Binding-site contacts:
Ligand atom O6 contacts residue MG1 of chain 1.B at 2.2 Å.
Ligand atom C3 contacts residue LEU198 of chain 1.A at 3.9 Å (hydrophobic).
Ligand atom C8 contacts residue MET40 of chain 1.A at 3.8 Å (hydrophobic).
Ligand atom C2 contacts residue TRP38 of chain 1.A at 3.9 Å (hydrophobic).
Ligand atom C8 contacts residue MG1 of chain 1.B at 3.0 Å.
Ligand atom C12 contacts residue MET40 of chain 1.A at 3.5 Å (hydrophobic).
Ligand atom C8 contacts residue ASN170 of chain 1.A at 3.2 Å.
Ligand atom O13 contacts residue TRP143 of chain 1.A at 3.5 Å.
Ligand atom N11 contacts residue ASP141 of chain 1.A at 3.9 Å.
Ligand atom N9 contacts residue MG1 of chain 1.B at 2.2 Å.
Ligand atom N9 contacts residue ASP141 of chain 1.A at 2.9 Å (salt-bridge).
Ligand atom C10 contacts residue HIS142 of chain 1.A at 3.6 Å.
Ligand atom C2 contacts residue PRO174 of chain 1.A at 3.8 Å (hydrophobic).
Ligand atom C1 contacts residue PRO174 of chain 1.A at 3.9 Å (hydrophobic).
Ligand atom C10 contacts residue MG1 of chain 1.B at 3.2 Å.
Ligand atom O6 contacts residue ASN170 of chain 1.A at 2.8 Å (h-bond).
Ligand atom N11 contacts residue HIS142 of chain 1.A at 2.8 Å (h-bond).
Ligand atom C4 contacts residue GLU199 of chain 1.A at 3.2 Å.
Ligand atom C12 contacts residue HIS142 of chain 1.A at 3.7 Å.
Ligand atom C3 contacts residue ASN170 of chain 1.A at 3.5 Å.
Ligand atom C7 contacts residue MET40 of chain 1.A at 3.8 Å (hydrophobic).
Ligand atom O6 contacts residue GLU199 of chain 1.A at 2.5 Å (salt-bridge).
Ligand atom C10 contacts residue ASN170 of chain 1.A at 3.7 Å.
Ligand atom C10 contacts residue ASP141 of chain 1.A at 3.1 Å.
Ligand atom N11 contacts residue SAH1 of chain 1.C at 3.5 Å.
Ligand atom C3 contacts residue GLU199 of chain 1.A at 3.4 Å.
Ligand atom N11 contacts residue MET40 of chain 1.A at 3.8 Å.
Ligand atom C4 contacts residue MG1 of chain 1.B at 3.0 Å.
Ligand atom N9 contacts residue ASN170 of chain 1.A at 2.9 Å (h-bond).
Ligand atom O13 contacts residue HIS142 of chain 1.A at 3.7 Å.
Ligand atom C1 contacts residue MET40 of chain 1.A at 3.9 Å (hydrophobic).
Ligand atom C10 contacts residue SAH1 of chain 1.C at 3.5 Å.
Ligand atom C4 contacts residue ASN170 of chain 1.A at 3.2 Å.
Ligand atom C4 contacts residue MET40 of chain 1.A at 3.9 Å (hydrophobic).
Ligand atom C3 contacts residue TRP38 of chain 1.A at 4.0 Å (hydrophobic).
Ligand atom O13 contacts residue MET40 of chain 1.A at 3.8 Å.
Ligand atom O6 contacts residue ASP169 of chain 1.A at 3.3 Å (salt-bridge).
Ligand atom O6 contacts residue MET40 of chain 1.A at 3.9 Å.
Ligand atom BR5 contacts residue TRP38 of chain 1.A at 3.7 Å.
Ligand atom BR5 contacts residue PRO174 of chain 1.A at 3.8 Å.

This small molecule binds to this protein.
Small molecule (SMILES): O=c1[nH]cnc2c(O)cc(Br)cc12

Sequence of chain 1.A:
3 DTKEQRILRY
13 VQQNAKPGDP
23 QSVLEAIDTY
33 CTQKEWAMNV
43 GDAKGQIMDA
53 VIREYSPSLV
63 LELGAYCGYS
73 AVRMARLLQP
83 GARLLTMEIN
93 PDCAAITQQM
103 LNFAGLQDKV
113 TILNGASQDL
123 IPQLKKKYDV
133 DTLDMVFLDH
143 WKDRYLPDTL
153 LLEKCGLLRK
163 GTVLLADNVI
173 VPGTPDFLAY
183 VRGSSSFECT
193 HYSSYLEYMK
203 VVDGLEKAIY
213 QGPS